This small molecule binds to this protein.
Small molecule (SMILES): CC(=O)N[C@H]1[C@H](O[C@H]2[C@H](O)[C@@H](NC(C)=O)CO[C@@H]2CO)O[C@H](CO)[C@@H](O)[C@@H]1O

Sequence of chain 1.A:
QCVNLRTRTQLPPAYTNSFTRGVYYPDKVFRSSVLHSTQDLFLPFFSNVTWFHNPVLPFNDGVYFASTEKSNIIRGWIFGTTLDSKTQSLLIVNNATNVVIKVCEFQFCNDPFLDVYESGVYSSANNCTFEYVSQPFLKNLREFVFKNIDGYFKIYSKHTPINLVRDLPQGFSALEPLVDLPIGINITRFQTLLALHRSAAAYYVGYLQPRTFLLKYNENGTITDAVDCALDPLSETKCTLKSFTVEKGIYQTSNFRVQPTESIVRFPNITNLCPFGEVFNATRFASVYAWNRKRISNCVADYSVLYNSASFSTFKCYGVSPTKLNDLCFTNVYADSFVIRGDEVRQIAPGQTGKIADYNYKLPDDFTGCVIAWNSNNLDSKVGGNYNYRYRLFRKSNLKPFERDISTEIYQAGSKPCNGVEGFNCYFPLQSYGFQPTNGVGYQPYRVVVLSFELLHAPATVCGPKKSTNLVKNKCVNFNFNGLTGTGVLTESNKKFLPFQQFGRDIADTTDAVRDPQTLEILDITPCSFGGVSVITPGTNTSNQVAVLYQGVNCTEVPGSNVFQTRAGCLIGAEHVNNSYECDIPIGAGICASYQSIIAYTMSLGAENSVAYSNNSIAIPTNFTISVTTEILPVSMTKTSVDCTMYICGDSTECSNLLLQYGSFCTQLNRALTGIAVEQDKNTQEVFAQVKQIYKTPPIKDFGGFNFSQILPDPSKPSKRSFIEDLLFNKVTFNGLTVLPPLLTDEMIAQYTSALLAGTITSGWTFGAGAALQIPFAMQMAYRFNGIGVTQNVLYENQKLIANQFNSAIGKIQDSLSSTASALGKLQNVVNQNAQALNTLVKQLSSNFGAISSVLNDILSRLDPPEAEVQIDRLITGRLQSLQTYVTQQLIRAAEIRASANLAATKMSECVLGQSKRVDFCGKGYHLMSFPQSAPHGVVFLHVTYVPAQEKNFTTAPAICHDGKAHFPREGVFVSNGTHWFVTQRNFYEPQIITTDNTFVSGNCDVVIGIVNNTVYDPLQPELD

Binding-site contacts:
Ligand atom O7 contacts residue GLU132 of chain 1.A at 4.2 Å.
Ligand atom C8 contacts residue ASN162 of chain 1.A at 3.3 Å.
Ligand atom N2 contacts residue ASN162 of chain 1.A at 3.2 Å (h-bond).
Ligand atom O7 contacts residue ASN163 of chain 1.A at 3.2 Å (h-bond).
Ligand atom C1 contacts residue ASN163 of chain 1.A at 1.4 Å.
Ligand atom C8 contacts residue SER112 of chain 1.A at 3.8 Å.
Ligand atom C3 contacts residue ASN163 of chain 1.A at 3.8 Å.
Ligand atom O7 contacts residue SER112 of chain 1.A at 3.4 Å (h-bond).
Ligand atom C2 contacts residue ASN163 of chain 1.A at 2.5 Å.
Ligand atom C7 contacts residue SER112 of chain 1.A at 4.1 Å.
Ligand atom C7 contacts residue ASN162 of chain 1.A at 3.5 Å.
Ligand atom O7 contacts residue ASN162 of chain 1.A at 4.4 Å.
Ligand atom C5 contacts residue ASN163 of chain 1.A at 3.6 Å.
Ligand atom N2 contacts residue ASN163 of chain 1.A at 2.9 Å (h-bond).
Ligand atom C4 contacts residue ASN163 of chain 1.A at 4.2 Å.
Ligand atom C8 contacts residue ASN163 of chain 1.A at 4.4 Å.
Ligand atom O5 contacts residue ASN163 of chain 1.A at 2.3 Å (h-bond).
Ligand atom C1 contacts residue ASN162 of chain 1.A at 4.0 Å.
Ligand atom C7 contacts residue ASN163 of chain 1.A at 3.2 Å.
Ligand atom C2 contacts residue ASN162 of chain 1.A at 4.2 Å.